Sequence of chain 1.A:
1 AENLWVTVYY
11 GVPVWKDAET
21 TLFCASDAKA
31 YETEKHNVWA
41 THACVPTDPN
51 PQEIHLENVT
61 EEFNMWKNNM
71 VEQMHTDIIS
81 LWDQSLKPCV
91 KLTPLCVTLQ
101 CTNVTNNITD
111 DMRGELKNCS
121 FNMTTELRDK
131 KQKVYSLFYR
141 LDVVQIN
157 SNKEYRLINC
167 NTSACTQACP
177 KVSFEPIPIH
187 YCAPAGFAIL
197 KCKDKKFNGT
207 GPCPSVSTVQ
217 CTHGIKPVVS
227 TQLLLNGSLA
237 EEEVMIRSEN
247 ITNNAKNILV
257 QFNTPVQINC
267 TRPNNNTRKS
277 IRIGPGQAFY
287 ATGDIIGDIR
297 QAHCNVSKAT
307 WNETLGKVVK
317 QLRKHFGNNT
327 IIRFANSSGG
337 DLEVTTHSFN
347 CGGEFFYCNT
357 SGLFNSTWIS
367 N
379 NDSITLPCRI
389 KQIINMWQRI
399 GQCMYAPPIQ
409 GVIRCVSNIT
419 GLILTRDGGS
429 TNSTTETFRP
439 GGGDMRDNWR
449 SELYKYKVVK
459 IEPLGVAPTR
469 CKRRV

Binding-site contacts:
Ligand atom O7 contacts residue THR105 of chain 1.A at 3.5 Å.
Ligand atom N2 contacts residue TYR135 of chain 1.A at 3.8 Å.
Ligand atom O4 contacts residue TYR135 of chain 1.A at 4.2 Å.
Ligand atom O7 contacts residue VAL104 of chain 1.A at 4.2 Å.
Ligand atom C4 contacts residue ASN118 of chain 1.A at 4.2 Å.
Ligand atom O3 contacts residue TYR135 of chain 1.A at 4.2 Å.
Ligand atom C3 contacts residue TYR135 of chain 1.A at 3.7 Å (hydrophobic).
Ligand atom C8 contacts residue ASP290 of chain 1.A at 3.4 Å.
Ligand atom C7 contacts residue TYR135 of chain 1.A at 3.9 Å (hydrophobic).
Ligand atom C8 contacts residue ASN118 of chain 1.A at 4.4 Å.
Ligand atom C8 contacts residue VAL104 of chain 1.A at 4.2 Å (hydrophobic).
Ligand atom C2 contacts residue TYR135 of chain 1.A at 4.0 Å (hydrophobic).
Ligand atom C8 contacts residue TYR135 of chain 1.A at 4.1 Å (hydrophobic).
Ligand atom C1 contacts residue TYR135 of chain 1.A at 3.8 Å (hydrophobic).
Ligand atom O7 contacts residue TYR135 of chain 1.A at 3.2 Å.
Ligand atom O5 contacts residue TYR135 of chain 1.A at 4.4 Å.
Ligand atom O5 contacts residue ASN118 of chain 1.A at 2.3 Å (h-bond).
Ligand atom O6 contacts residue SER120 of chain 1.A at 4.3 Å.
Ligand atom C3 contacts residue ASN118 of chain 1.A at 3.8 Å.
Ligand atom O7 contacts residue ASN118 of chain 1.A at 3.1 Å (h-bond).
Ligand atom C8 contacts residue LEU137 of chain 1.A at 4.3 Å (hydrophobic).
Ligand atom C7 contacts residue ASN118 of chain 1.A at 3.2 Å.
Ligand atom N2 contacts residue ASN118 of chain 1.A at 2.9 Å (h-bond).
Ligand atom C2 contacts residue ASN118 of chain 1.A at 2.5 Å.
Ligand atom C4 contacts residue TYR135 of chain 1.A at 4.4 Å (hydrophobic).
Ligand atom C5 contacts residue TYR135 of chain 1.A at 4.3 Å (hydrophobic).
Ligand atom C5 contacts residue ASN118 of chain 1.A at 3.6 Å.
Ligand atom C1 contacts residue ASN118 of chain 1.A at 1.4 Å.

A protein and the small-molecule ligand that binds it are described below.
Small molecule (SMILES): CC(=O)N[C@H]1[C@H](O[C@H]2[C@H](O)[C@@H](NC(C)=O)CO[C@@H]2CO)O[C@H](CO)[C@@H](O[C@@H]2O[C@H](CO)[C@@H](O)[C@H](O)[C@@H]2O)[C@@H]1O